Sequence of chain 1.R:
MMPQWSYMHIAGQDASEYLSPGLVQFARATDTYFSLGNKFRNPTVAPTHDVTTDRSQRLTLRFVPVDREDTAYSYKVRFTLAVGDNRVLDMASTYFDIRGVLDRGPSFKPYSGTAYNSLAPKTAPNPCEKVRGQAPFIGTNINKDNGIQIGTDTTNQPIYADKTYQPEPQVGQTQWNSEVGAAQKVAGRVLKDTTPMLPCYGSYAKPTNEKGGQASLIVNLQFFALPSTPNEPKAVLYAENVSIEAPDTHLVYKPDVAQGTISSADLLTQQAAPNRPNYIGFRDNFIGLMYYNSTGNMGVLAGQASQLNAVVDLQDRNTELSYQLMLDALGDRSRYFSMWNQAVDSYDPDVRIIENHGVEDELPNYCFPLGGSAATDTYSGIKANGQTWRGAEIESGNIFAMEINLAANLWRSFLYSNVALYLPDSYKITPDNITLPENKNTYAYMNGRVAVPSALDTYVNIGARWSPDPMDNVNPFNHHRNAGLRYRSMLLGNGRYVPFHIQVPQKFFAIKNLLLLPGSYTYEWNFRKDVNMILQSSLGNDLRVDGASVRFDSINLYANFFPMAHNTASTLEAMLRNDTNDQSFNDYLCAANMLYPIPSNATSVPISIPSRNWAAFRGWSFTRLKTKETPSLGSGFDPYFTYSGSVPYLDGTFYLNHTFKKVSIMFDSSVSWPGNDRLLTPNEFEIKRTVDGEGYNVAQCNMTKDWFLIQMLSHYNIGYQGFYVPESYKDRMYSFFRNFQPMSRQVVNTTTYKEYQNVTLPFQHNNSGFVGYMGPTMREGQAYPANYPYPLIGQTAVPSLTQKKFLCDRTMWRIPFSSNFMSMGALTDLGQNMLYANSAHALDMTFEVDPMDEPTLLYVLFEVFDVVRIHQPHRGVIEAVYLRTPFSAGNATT

A protein and the small-molecule ligand that binds it are described below.
Small molecule (SMILES): NC(N)=NCCC[C@H](NC(=O)[C@@H]1CCCN1)C(=O)N[C@H](C=O)Cc1cnc[nH]1

Sequence of chain 1.Q:
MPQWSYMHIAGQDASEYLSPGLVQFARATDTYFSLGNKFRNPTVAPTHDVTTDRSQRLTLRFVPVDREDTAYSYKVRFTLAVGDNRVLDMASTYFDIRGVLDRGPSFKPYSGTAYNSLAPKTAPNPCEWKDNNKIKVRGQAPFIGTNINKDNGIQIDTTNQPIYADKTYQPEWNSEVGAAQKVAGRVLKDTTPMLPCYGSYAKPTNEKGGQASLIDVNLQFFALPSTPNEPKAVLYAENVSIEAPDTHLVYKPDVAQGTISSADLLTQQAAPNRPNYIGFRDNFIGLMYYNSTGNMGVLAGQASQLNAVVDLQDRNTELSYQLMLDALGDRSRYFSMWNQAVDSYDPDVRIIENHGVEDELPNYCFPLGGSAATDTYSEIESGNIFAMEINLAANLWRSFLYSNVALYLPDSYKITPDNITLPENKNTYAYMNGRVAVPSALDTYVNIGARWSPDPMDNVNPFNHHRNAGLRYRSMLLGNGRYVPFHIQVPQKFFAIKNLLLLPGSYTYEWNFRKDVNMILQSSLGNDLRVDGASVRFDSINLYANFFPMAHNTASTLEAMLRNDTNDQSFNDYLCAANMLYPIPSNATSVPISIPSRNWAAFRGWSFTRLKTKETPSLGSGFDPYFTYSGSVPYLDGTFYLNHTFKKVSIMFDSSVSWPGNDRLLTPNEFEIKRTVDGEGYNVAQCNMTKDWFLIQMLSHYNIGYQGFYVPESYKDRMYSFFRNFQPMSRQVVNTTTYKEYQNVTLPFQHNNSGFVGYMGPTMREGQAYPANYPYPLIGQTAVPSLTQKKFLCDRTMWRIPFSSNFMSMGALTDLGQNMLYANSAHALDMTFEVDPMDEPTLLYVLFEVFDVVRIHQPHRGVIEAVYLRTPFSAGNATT

Binding-site contacts:
Ligand atom CD contacts residue CYS621 of chain 1.R at 3.5 Å (hydrophobic).
Ligand atom CG contacts residue ARG46 of chain 1.Q at 3.1 Å.
Ligand atom CA contacts residue CYS621 of chain 1.R at 3.2 Å (hydrophobic).
Ligand atom O contacts residue ARG649 of chain 1.R at 3.3 Å (salt-bridge).
Ligand atom CB contacts residue GLU894 of chain 1.R at 3.4 Å.
Ligand atom CD2 contacts residue ARG845 of chain 1.R at 4.0 Å.
Ligand atom ND1 contacts residue GLU894 of chain 1.R at 3.5 Å (salt-bridge).
Ligand atom CE1 contacts residue GLU894 of chain 1.R at 4.1 Å.
Ligand atom CG contacts residue GLU894 of chain 1.R at 3.2 Å.
Ligand atom CB contacts residue ARG649 of chain 1.R at 4.1 Å.
Ligand atom N contacts residue TYR619 of chain 1.R at 3.5 Å (h-bond).
Ligand atom ND1 contacts residue LEU348 of chain 1.R at 3.6 Å.
Ligand atom C contacts residue TYR619 of chain 1.R at 3.2 Å (hydrophobic).
Ligand atom CB contacts residue TYR619 of chain 1.R at 4.0 Å (hydrophobic).
Ligand atom N contacts residue TYR619 of chain 1.R at 3.6 Å.
Ligand atom C contacts residue ARG845 of chain 1.R at 4.1 Å.
Ligand atom CD2 contacts residue GLU894 of chain 1.R at 3.7 Å.
Ligand atom CA contacts residue TYR619 of chain 1.R at 4.1 Å (hydrophobic).
Ligand atom CD contacts residue ARG46 of chain 1.Q at 3.3 Å.
Ligand atom N contacts residue ASN617 of chain 1.R at 2.9 Å (h-bond).
Ligand atom N contacts residue ASP618 of chain 1.R at 3.4 Å (salt-bridge).
Ligand atom O contacts residue TYR619 of chain 1.R at 2.7 Å.
Ligand atom O contacts residue ALA857 of chain 1.R at 3.7 Å.
Ligand atom NE2 contacts residue ARG845 of chain 1.R at 4.0 Å.
Ligand atom CD contacts residue ASN617 of chain 1.R at 3.1 Å.
Ligand atom CB contacts residue ALA857 of chain 1.R at 4.2 Å (hydrophobic).
Ligand atom NE2 contacts residue GLU894 of chain 1.R at 4.2 Å.
Ligand atom CB contacts residue LEU620 of chain 1.R at 3.8 Å (hydrophobic).
Ligand atom CA contacts residue ASN617 of chain 1.R at 4.1 Å.
Ligand atom CG contacts residue CYS621 of chain 1.R at 3.9 Å (hydrophobic).
Ligand atom N contacts residue CYS621 of chain 1.R at 3.0 Å (h-bond).
Ligand atom CG contacts residue ASN617 of chain 1.R at 3.7 Å.
Ligand atom CB contacts residue CYS621 of chain 1.R at 3.5 Å (hydrophobic).
Ligand atom N contacts residue ARG649 of chain 1.R at 4.2 Å.
Ligand atom CA contacts residue TYR619 of chain 1.R at 4.2 Å (hydrophobic).
Ligand atom CE1 contacts residue LEU348 of chain 1.R at 3.5 Å (hydrophobic).
Ligand atom CB contacts residue PHE896 of chain 1.R at 4.0 Å (hydrophobic).
Ligand atom CB contacts residue TYR619 of chain 1.R at 3.7 Å (hydrophobic).
Ligand atom C contacts residue ARG649 of chain 1.R at 3.9 Å.
Ligand atom CB contacts residue ARG649 of chain 1.R at 4.2 Å.